The protein below binds the small molecule below.
Small molecule (SMILES): CC(=O)N[C@H]1[C@H]([C@H](O)[C@H](O)CO)O[C@@](O)(C(=O)O)C[C@@H]1O

Binding-site contacts:
Ligand atom C1 contacts residue ARG232 of chain 1.A at 3.6 Å.
Ligand atom C10 contacts residue ASN55 of chain 10.A at 3.8 Å.
Ligand atom O1A contacts residue ASN231 of chain 1.A at 2.7 Å (h-bond).
Ligand atom O10 contacts residue SER256 of chain 1.A at 3.5 Å (h-bond).
Ligand atom C1 contacts residue ASN284 of chain 10.A at 3.8 Å.
Ligand atom O1B contacts residue ASN231 of chain 1.A at 4.3 Å.
Ligand atom C3 contacts residue ASN231 of chain 1.A at 3.9 Å.
Ligand atom O2 contacts residue ARG232 of chain 1.A at 4.5 Å.
Ligand atom O1A contacts residue ARG232 of chain 1.A at 3.5 Å.
Ligand atom C2 contacts residue ASN284 of chain 10.A at 3.9 Å.
Ligand atom O2 contacts residue ASN284 of chain 10.A at 3.0 Å (h-bond).
Ligand atom C11 contacts residue GLY254 of chain 1.A at 3.6 Å.
Ligand atom C11 contacts residue ASN55 of chain 10.A at 3.2 Å.
Ligand atom O1A contacts residue THR286 of chain 10.A at 4.2 Å.
Ligand atom C3 contacts residue THR286 of chain 10.A at 3.5 Å.
Ligand atom C5 contacts residue ASN231 of chain 1.A at 4.5 Å.
Ligand atom O1B contacts residue ARG232 of chain 1.A at 2.5 Å (salt-bridge).
Ligand atom O2 contacts residue ASN231 of chain 1.A at 4.2 Å.
Ligand atom O2 contacts residue TRP287 of chain 10.A at 4.5 Å.
Ligand atom C2 contacts residue THR286 of chain 10.A at 4.2 Å.
Ligand atom C11 contacts residue ALA253 of chain 1.A at 3.6 Å (hydrophobic).
Ligand atom C11 contacts residue SER256 of chain 1.A at 4.3 Å.
Ligand atom O1B contacts residue ASN284 of chain 10.A at 3.7 Å.
Ligand atom O10 contacts residue SER52 of chain 10.A at 4.4 Å.
Ligand atom O4 contacts residue VAL257 of chain 1.A at 3.1 Å.
Ligand atom C4 contacts residue VAL257 of chain 1.A at 4.4 Å (hydrophobic).
Ligand atom O2 contacts residue THR286 of chain 10.A at 4.0 Å.
Ligand atom C10 contacts residue SER256 of chain 1.A at 4.2 Å.
Ligand atom C3 contacts residue TRP287 of chain 10.A at 4.1 Å (hydrophobic).
Ligand atom O4 contacts residue ASN231 of chain 1.A at 4.2 Å.
Ligand atom O1A contacts residue ASN284 of chain 10.A at 4.5 Å.
Ligand atom O10 contacts residue ASN55 of chain 10.A at 3.4 Å (h-bond).
Ligand atom C4 contacts residue ASN231 of chain 1.A at 3.5 Å.
Ligand atom O4 contacts residue TRP287 of chain 10.A at 4.1 Å.
Ligand atom C2 contacts residue ASN231 of chain 1.A at 4.0 Å.
Ligand atom C1 contacts residue ASN231 of chain 1.A at 3.6 Å.

Sequence of chain 10.A:
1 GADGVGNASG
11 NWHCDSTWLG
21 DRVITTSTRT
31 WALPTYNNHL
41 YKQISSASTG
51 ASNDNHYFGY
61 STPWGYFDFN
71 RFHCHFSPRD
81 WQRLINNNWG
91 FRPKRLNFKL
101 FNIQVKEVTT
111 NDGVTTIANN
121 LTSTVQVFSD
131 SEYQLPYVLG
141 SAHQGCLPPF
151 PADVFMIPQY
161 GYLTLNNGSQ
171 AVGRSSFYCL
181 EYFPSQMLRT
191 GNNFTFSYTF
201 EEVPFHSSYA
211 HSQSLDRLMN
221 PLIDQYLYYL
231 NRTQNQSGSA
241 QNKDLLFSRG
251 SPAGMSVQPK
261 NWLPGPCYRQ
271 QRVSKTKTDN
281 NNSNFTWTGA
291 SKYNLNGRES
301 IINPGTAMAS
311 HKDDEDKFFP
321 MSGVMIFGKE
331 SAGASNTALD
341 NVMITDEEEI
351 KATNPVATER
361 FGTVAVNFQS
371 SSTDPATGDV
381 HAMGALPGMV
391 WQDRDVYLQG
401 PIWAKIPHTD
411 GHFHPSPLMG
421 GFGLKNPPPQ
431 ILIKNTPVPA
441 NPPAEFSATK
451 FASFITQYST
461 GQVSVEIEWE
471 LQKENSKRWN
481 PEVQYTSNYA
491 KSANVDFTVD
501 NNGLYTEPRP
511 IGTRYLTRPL

Sequence of chain 1.A:
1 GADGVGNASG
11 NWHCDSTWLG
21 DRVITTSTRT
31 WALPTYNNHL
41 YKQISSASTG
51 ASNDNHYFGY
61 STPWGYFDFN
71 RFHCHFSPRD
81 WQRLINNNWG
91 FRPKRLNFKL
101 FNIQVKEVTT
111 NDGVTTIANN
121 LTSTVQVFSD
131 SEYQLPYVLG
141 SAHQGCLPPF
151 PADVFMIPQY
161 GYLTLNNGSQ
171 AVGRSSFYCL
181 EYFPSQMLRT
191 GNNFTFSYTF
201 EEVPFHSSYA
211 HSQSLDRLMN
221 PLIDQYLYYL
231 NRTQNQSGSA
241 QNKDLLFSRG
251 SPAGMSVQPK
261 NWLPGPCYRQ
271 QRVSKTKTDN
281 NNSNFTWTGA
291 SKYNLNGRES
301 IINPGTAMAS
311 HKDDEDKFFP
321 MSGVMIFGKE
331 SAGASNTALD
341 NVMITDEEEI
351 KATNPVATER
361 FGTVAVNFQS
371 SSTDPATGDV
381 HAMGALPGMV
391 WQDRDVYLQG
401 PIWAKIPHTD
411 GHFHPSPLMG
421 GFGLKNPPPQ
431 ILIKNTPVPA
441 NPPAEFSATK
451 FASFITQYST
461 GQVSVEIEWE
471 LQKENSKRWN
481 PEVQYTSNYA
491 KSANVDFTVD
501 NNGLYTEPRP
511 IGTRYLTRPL